Sequence of chain 1.A:
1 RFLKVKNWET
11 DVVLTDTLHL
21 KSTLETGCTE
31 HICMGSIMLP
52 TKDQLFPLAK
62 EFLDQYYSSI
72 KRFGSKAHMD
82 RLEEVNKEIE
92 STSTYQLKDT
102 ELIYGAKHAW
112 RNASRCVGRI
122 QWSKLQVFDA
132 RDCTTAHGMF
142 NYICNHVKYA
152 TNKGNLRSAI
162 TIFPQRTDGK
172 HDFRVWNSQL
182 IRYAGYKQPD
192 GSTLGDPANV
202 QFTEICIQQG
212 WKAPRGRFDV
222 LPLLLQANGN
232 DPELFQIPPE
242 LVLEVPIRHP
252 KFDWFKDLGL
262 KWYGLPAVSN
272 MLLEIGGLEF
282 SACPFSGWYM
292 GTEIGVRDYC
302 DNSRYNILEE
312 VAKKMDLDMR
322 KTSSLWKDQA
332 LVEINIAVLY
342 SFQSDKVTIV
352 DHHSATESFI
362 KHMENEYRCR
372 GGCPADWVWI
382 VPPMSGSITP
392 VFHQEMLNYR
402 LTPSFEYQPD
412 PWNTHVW

Binding-site contacts:
Ligand atom C2 contacts residue GLU294 of chain 1.A at 3.4 Å.
Ligand atom C2 contacts residue HEM1 of chain 1.E at 3.8 Å.
Ligand atom N1 contacts residue TRP289 of chain 1.A at 3.0 Å (h-bond).
Ligand atom S contacts residue HEM1 of chain 1.E at 3.5 Å (h-bond).
Ligand atom N1 contacts residue PRO267 of chain 1.A at 3.9 Å.
Ligand atom C1 contacts residue HEM1 of chain 1.E at 3.7 Å.
Ligand atom S contacts residue TRP289 of chain 1.A at 4.4 Å.
Ligand atom C3 contacts residue GLN180 of chain 1.A at 4.1 Å.
Ligand atom N2 contacts residue HEM1 of chain 1.E at 4.2 Å.
Ligand atom N1 contacts residue HEM1 of chain 1.E at 3.6 Å.
Ligand atom C2' contacts residue PHE286 of chain 1.A at 3.5 Å (hydrophobic).
Ligand atom C4 contacts residue VAL269 of chain 1.A at 3.3 Å (hydrophobic).
Ligand atom C contacts residue PRO267 of chain 1.A at 3.9 Å (hydrophobic).
Ligand atom C1' contacts residue GLY288 of chain 1.A at 3.8 Å.
Ligand atom C1' contacts residue SER287 of chain 1.A at 4.2 Å.
Ligand atom C1' contacts residue VAL269 of chain 1.A at 4.3 Å (hydrophobic).
Ligand atom C4 contacts residue HEM1 of chain 1.E at 3.9 Å.
Ligand atom C2' contacts residue PRO267 of chain 1.A at 3.8 Å (hydrophobic).
Ligand atom C1' contacts residue PRO267 of chain 1.A at 3.1 Å (hydrophobic).
Ligand atom C2' contacts residue VAL269 of chain 1.A at 3.9 Å (hydrophobic).
Ligand atom C6 contacts residue HEM1 of chain 1.E at 3.5 Å.
Ligand atom C2' contacts residue SER287 of chain 1.A at 3.7 Å.
Ligand atom C6 contacts residue VAL269 of chain 1.A at 4.0 Å (hydrophobic).
Ligand atom S contacts residue GLY288 of chain 1.A at 4.2 Å.
Ligand atom N1 contacts residue TYR290 of chain 1.A at 3.8 Å.
Ligand atom C contacts residue GLU294 of chain 1.A at 3.5 Å.
Ligand atom C5 contacts residue HEM1 of chain 1.E at 3.7 Å.
Ligand atom C5 contacts residue VAL269 of chain 1.A at 3.4 Å (hydrophobic).
Ligand atom S contacts residue PRO267 of chain 1.A at 4.0 Å.
Ligand atom N1 contacts residue GLU294 of chain 1.A at 2.7 Å (salt-bridge).
Ligand atom C contacts residue HEM1 of chain 1.E at 3.9 Å.
Ligand atom C2' contacts residue HEM1 of chain 1.E at 3.9 Å.
Ligand atom C3 contacts residue VAL269 of chain 1.A at 3.8 Å (hydrophobic).
Ligand atom C contacts residue TRP289 of chain 1.A at 4.0 Å (hydrophobic).
Ligand atom C3 contacts residue HEM1 of chain 1.E at 3.6 Å.
Ligand atom N2 contacts residue PRO267 of chain 1.A at 4.1 Å.
Ligand atom C2' contacts residue GLY288 of chain 1.A at 3.8 Å.
Ligand atom C1 contacts residue GLU294 of chain 1.A at 3.3 Å.
Ligand atom N2 contacts residue GLU294 of chain 1.A at 2.7 Å (salt-bridge).
Ligand atom N1 contacts residue MET291 of chain 1.A at 4.2 Å.

The protein below binds the small molecule below.
Small molecule (SMILES): CCSC(N)=Nc1ccccc1